Sequence of chain 1.B:
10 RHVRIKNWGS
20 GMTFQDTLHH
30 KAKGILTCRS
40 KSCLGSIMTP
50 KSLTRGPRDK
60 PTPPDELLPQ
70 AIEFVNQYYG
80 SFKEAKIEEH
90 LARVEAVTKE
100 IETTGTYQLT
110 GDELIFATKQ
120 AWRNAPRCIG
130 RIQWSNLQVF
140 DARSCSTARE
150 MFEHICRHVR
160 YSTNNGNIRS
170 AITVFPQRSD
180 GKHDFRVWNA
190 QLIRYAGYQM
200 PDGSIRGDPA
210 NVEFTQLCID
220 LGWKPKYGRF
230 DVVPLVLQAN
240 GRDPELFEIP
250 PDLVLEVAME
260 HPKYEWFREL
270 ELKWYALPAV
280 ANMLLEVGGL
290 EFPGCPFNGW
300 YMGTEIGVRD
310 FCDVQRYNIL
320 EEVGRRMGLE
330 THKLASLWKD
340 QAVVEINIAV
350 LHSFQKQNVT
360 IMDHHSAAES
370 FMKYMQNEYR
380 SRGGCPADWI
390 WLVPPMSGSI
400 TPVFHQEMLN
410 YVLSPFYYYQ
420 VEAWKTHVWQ

The small molecule below binds the protein below.
Small molecule (SMILES): CCSC(=N)N

Binding-site contacts:
Ligand atom S contacts residue GLY298 of chain 1.B at 4.1 Å.
Ligand atom N2 contacts residue HEM1 of chain 1.M at 3.7 Å.
Ligand atom C3 contacts residue HEM1 of chain 1.M at 3.7 Å.
Ligand atom N2 contacts residue PRO277 of chain 1.B at 4.3 Å.
Ligand atom S contacts residue HEM1 of chain 1.M at 3.0 Å (h-bond).
Ligand atom N1 contacts residue PRO277 of chain 1.B at 3.4 Å.
Ligand atom C3 contacts residue PRO277 of chain 1.B at 3.9 Å (hydrophobic).
Ligand atom N1 contacts residue TRP299 of chain 1.B at 2.9 Å (h-bond).
Ligand atom C2 contacts residue HEM1 of chain 1.M at 4.1 Å.
Ligand atom C1 contacts residue PHE296 of chain 1.B at 3.8 Å (hydrophobic).
Ligand atom C1 contacts residue HEM1 of chain 1.M at 3.7 Å.
Ligand atom N1 contacts residue TYR300 of chain 1.B at 3.9 Å.
Ligand atom C2 contacts residue ASN297 of chain 1.B at 4.2 Å.
Ligand atom S contacts residue PRO277 of chain 1.B at 4.4 Å.
Ligand atom S contacts residue TRP299 of chain 1.B at 4.3 Å.
Ligand atom C3 contacts residue TRP299 of chain 1.B at 3.9 Å (hydrophobic).
Ligand atom C2 contacts residue GLY298 of chain 1.B at 3.6 Å.
Ligand atom C3 contacts residue GLU304 of chain 1.B at 3.7 Å.
Ligand atom N1 contacts residue HEM1 of chain 1.M at 4.0 Å.
Ligand atom C1 contacts residue VAL279 of chain 1.B at 3.5 Å (hydrophobic).
Ligand atom N1 contacts residue GLU304 of chain 1.B at 2.9 Å (salt-bridge).
Ligand atom C2 contacts residue PRO277 of chain 1.B at 3.5 Å (hydrophobic).
Ligand atom N2 contacts residue GLU304 of chain 1.B at 3.0 Å (salt-bridge).